A protein and the small-molecule ligand that binds it are described below.
Small molecule (SMILES): N=C(NCCC[C@H](N)C(=O)N[C@@H](CCN)C(N)=O)N[N+](=O)[O-]

Sequence of chain 1.A:
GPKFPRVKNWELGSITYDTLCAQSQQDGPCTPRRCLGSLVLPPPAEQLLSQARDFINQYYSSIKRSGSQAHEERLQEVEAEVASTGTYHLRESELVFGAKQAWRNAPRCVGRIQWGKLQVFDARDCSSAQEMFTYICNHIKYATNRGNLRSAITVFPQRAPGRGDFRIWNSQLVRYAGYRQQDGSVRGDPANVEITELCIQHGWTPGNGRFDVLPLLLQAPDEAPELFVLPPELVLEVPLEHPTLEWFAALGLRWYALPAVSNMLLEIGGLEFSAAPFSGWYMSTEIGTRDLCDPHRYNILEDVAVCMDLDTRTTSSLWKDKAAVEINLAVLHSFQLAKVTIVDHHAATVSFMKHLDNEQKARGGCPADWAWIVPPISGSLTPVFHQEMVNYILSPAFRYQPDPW

Binding-site contacts:
Ligand atom NH2 contacts residue GLU297 of chain 1.A at 3.1 Å (salt-bridge).
Ligand atom NH2 contacts residue HEM1 of chain 1.F at 3.5 Å.
Ligand atom O2 contacts residue HEM1 of chain 1.F at 3.6 Å.
Ligand atom CA contacts residue GLU297 of chain 1.A at 3.3 Å.
Ligand atom C contacts residue HEM1 of chain 1.F at 3.9 Å.
Ligand atom CG contacts residue VAL272 of chain 1.A at 3.5 Å (hydrophobic).
Ligand atom N1' contacts residue SER182 of chain 1.A at 3.1 Å (h-bond).
Ligand atom CD contacts residue VAL272 of chain 1.A at 3.8 Å (hydrophobic).
Ligand atom CB contacts residue GLN183 of chain 1.A at 3.7 Å.
Ligand atom O2 contacts residue PRO270 of chain 1.A at 3.6 Å.
Ligand atom NE contacts residue GLU297 of chain 1.A at 2.8 Å (salt-bridge).
Ligand atom C contacts residue GLN183 of chain 1.A at 3.2 Å.
Ligand atom N' contacts residue HEM1 of chain 1.F at 3.8 Å.
Ligand atom O contacts residue GLN183 of chain 1.A at 2.9 Å (h-bond).
Ligand atom CA contacts residue HEM1 of chain 1.F at 3.6 Å.
Ligand atom N1 contacts residue HEM1 of chain 1.F at 3.8 Å.
Ligand atom O2 contacts residue GLY291 of chain 1.A at 2.8 Å (h-bond).
Ligand atom O3 contacts residue HEM1 of chain 1.F at 3.3 Å.
Ligand atom CD contacts residue HEM1 of chain 1.F at 3.9 Å.
Ligand atom N contacts residue GLU297 of chain 1.A at 2.8 Å (salt-bridge).
Ligand atom CA' contacts residue GLN183 of chain 1.A at 3.9 Å.
Ligand atom O2 contacts residue PHE289 of chain 1.A at 3.9 Å.
Ligand atom CD contacts residue GLU297 of chain 1.A at 3.6 Å.
Ligand atom CB contacts residue GLU297 of chain 1.A at 3.3 Å.
Ligand atom O' contacts residue GLN183 of chain 1.A at 2.8 Å (h-bond).
Ligand atom N' contacts residue GLN183 of chain 1.A at 3.6 Å.
Ligand atom O3 contacts residue GLY291 of chain 1.A at 3.1 Å (h-bond).
Ligand atom NO contacts residue HEM1 of chain 1.F at 3.7 Å.
Ligand atom O3 contacts residue PRO270 of chain 1.A at 3.5 Å.
Ligand atom CZ contacts residue GLU297 of chain 1.A at 3.7 Å.
Ligand atom N contacts residue HEM1 of chain 1.F at 3.8 Å.
Ligand atom NO contacts residue GLY291 of chain 1.A at 3.4 Å (h-bond).
Ligand atom NO contacts residue PRO270 of chain 1.A at 3.8 Å.
Ligand atom C' contacts residue GLN183 of chain 1.A at 3.2 Å.
Ligand atom NH2 contacts residue TRP292 of chain 1.A at 3.2 Å (h-bond).
Ligand atom O2 contacts residue SER290 of chain 1.A at 3.4 Å.
Ligand atom O' contacts residue SER182 of chain 1.A at 3.2 Å (h-bond).
Ligand atom O3 contacts residue TRP292 of chain 1.A at 3.0 Å (h-bond).
Ligand atom N1' contacts residue GLN183 of chain 1.A at 3.5 Å.
Ligand atom O' contacts residue ARG186 of chain 1.A at 3.1 Å (salt-bridge).